Sequence of chain 1.B:
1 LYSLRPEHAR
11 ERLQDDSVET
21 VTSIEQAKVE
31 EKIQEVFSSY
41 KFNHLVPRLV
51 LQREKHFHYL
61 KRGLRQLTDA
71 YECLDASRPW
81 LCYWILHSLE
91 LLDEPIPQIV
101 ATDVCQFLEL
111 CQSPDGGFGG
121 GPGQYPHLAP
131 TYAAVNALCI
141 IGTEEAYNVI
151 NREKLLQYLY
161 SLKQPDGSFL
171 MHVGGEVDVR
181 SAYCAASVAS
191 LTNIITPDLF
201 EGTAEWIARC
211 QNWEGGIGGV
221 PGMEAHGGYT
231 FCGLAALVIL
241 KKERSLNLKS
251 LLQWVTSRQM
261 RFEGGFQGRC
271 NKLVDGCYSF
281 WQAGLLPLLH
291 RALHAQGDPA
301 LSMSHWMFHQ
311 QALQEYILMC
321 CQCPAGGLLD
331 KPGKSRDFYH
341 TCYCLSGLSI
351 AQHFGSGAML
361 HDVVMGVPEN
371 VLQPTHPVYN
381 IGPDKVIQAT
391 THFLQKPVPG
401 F

This protein binds this small molecule.
Small molecule (SMILES): CS(=O)(=O)N1CCC([C@H]2c3ccc(Cl)cc3C(N3CCNCC3)=Cc3cccnc32)CC1

Binding-site contacts:
Ligand atom C19 contacts residue TYR113 of chain 1.A at 3.7 Å (hydrophobic).
Ligand atom N3 contacts residue TYR278 of chain 1.B at 3.8 Å.
Ligand atom C15 contacts residue LEU74 of chain 1.B at 4.0 Å (hydrophobic).
Ligand atom N3 contacts residue ZN1 of chain 1.C at 3.6 Å.
Ligand atom C6 contacts residue TRP84 of chain 1.B at 4.2 Å (hydrophobic).
Ligand atom C28 contacts residue TYR339 of chain 1.B at 3.3 Å (hydrophobic).
Ligand atom C5 contacts residue TYR339 of chain 1.B at 3.6 Å (hydrophobic).
Ligand atom C6 contacts residue FPP1 of chain 1.D at 3.9 Å.
Ligand atom O2 contacts residue ASP337 of chain 1.B at 3.5 Å (salt-bridge).
Ligand atom C4 contacts residue TYR339 of chain 1.B at 3.8 Å (hydrophobic).
Ligand atom C6 contacts residue TRP80 of chain 1.B at 3.7 Å (hydrophobic).
Ligand atom C7 contacts residue FPP1 of chain 1.D at 3.6 Å.
Ligand atom N3 contacts residue ASP275 of chain 1.B at 4.3 Å.
Ligand atom CL40 contacts residue HIS148 of chain 1.A at 2.9 Å.
Ligand atom C13 contacts residue TYR339 of chain 1.B at 3.7 Å (hydrophobic).
Ligand atom C20 contacts residue TYR113 of chain 1.A at 3.5 Å (hydrophobic).
Ligand atom C20 contacts residue LYS111 of chain 1.A at 4.1 Å.
Ligand atom C21 contacts residue TYR113 of chain 1.A at 4.1 Å (hydrophobic).
Ligand atom N2 contacts residue TRP84 of chain 1.B at 3.9 Å.
Ligand atom C19 contacts residue LYS111 of chain 1.A at 4.1 Å.
Ligand atom C7 contacts residue TYR339 of chain 1.B at 3.5 Å (hydrophobic).
Ligand atom C14 contacts residue FPP1 of chain 1.D at 4.2 Å.
Ligand atom C28 contacts residue TRP84 of chain 1.B at 4.0 Å (hydrophobic).
Ligand atom CL40 contacts residue TYR113 of chain 1.A at 3.5 Å.
Ligand atom O1 contacts residue LEU74 of chain 1.B at 3.4 Å.
Ligand atom C1 contacts residue TRP80 of chain 1.B at 3.6 Å (hydrophobic).
Ligand atom C13 contacts residue FPP1 of chain 1.D at 4.1 Å.
Ligand atom C1 contacts residue TRP84 of chain 1.B at 3.7 Å (hydrophobic).
Ligand atom C5 contacts residue FPP1 of chain 1.D at 3.7 Å.
Ligand atom C14 contacts residue ZN1 of chain 1.C at 4.2 Å.
Ligand atom C15 contacts residue CYS73 of chain 1.B at 3.7 Å (hydrophobic).
Ligand atom C21 contacts residue FPP1 of chain 1.D at 3.9 Å.
Ligand atom C8 contacts residue FPP1 of chain 1.D at 4.0 Å.
Ligand atom C29 contacts residue TRP84 of chain 1.B at 3.5 Å (hydrophobic).
Ligand atom O1 contacts residue ASP337 of chain 1.B at 4.0 Å.
Ligand atom N3 contacts residue FPP1 of chain 1.D at 3.9 Å.
Ligand atom CL40 contacts residue LYS111 of chain 1.A at 3.5 Å.
Ligand atom C29 contacts residue TYR339 of chain 1.B at 3.9 Å (hydrophobic).
Ligand atom C6 contacts residue TYR339 of chain 1.B at 4.3 Å (hydrophobic).
Ligand atom C14 contacts residue TYR278 of chain 1.B at 3.1 Å (hydrophobic).

Sequence of chain 1.A:
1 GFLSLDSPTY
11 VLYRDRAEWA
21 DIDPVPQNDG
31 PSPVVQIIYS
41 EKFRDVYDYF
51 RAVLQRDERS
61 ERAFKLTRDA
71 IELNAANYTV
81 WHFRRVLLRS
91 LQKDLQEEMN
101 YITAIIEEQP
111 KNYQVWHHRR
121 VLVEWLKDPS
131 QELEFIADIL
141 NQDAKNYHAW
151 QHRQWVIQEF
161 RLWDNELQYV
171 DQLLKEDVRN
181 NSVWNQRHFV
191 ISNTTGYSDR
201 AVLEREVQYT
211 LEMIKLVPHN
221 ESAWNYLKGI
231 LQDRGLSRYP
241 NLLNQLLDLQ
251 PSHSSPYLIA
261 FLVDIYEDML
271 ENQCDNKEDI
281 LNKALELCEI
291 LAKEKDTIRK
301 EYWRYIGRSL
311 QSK